Binding-site contacts:
Ligand atom C8 contacts residue SER462 of chain 1.A at 3.7 Å.
Ligand atom C5 contacts residue ASN464 of chain 1.A at 3.7 Å.
Ligand atom C8 contacts residue LEU463 of chain 1.A at 3.9 Å (hydrophobic).
Ligand atom N2 contacts residue ASN464 of chain 1.A at 2.9 Å (h-bond).
Ligand atom C7 contacts residue ASN464 of chain 1.A at 3.1 Å.
Ligand atom N2 contacts residue SER462 of chain 1.A at 4.1 Å.
Ligand atom C8 contacts residue ASN464 of chain 1.A at 3.9 Å.
Ligand atom O5 contacts residue ASN464 of chain 1.A at 2.4 Å (h-bond).
Ligand atom C2 contacts residue ASN464 of chain 1.A at 2.5 Å.
Ligand atom C7 contacts residue SER462 of chain 1.A at 4.4 Å.
Ligand atom C1 contacts residue ASN464 of chain 1.A at 1.5 Å.
Ligand atom O7 contacts residue ASN464 of chain 1.A at 3.3 Å (h-bond).
Ligand atom C3 contacts residue ASN464 of chain 1.A at 3.8 Å.
Ligand atom C4 contacts residue ASN464 of chain 1.A at 4.3 Å.

Sequence of chain 1.A:
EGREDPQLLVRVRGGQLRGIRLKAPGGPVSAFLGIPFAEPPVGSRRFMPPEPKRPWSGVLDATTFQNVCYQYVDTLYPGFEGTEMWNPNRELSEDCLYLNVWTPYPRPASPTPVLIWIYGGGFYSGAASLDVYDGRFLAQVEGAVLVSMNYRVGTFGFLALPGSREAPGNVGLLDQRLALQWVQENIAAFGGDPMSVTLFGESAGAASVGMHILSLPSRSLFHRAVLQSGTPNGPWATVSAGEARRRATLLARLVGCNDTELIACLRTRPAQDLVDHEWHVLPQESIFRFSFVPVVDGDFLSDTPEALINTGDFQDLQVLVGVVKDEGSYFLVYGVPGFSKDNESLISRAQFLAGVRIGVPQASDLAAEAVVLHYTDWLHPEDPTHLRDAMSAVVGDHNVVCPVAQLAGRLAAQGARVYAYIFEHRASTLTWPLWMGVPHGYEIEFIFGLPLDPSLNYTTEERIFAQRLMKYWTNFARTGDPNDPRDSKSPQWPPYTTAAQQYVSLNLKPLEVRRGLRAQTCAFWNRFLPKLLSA

The protein below binds the small molecule below.
Small molecule (SMILES): CC(=O)N[C@@H]1[C@@H](O)[C@H](O)[C@@H](CO)O[C@H]1O